Binding-site contacts:
Ligand atom C34 contacts residue LEU63 of chain 1.A at 3.5 Å (hydrophobic).
Ligand atom O21 contacts residue ILE136 of chain 1.A at 3.9 Å.
Ligand atom C9 contacts residue PHE117 of chain 1.A at 3.6 Å (hydrophobic).
Ligand atom C36 contacts residue HIS218 of chain 1.A at 3.9 Å.
Ligand atom C5 contacts residue VAL115 of chain 1.A at 3.9 Å (hydrophobic).
Ligand atom C24 contacts residue TRP56 of chain 1.A at 3.7 Å (hydrophobic).
Ligand atom CL1 contacts residue LEU63 of chain 1.A at 3.8 Å.
Ligand atom O35 contacts residue HIS218 of chain 1.A at 3.0 Å.
Ligand atom CL1 contacts residue HIS62 of chain 1.A at 3.6 Å.
Ligand atom CL2 contacts residue PHE140 of chain 1.A at 3.9 Å.
Ligand atom CL2 contacts residue ILE139 of chain 1.A at 3.6 Å.
Ligand atom O33 contacts residue ILE139 of chain 1.A at 3.6 Å.
Ligand atom C24 contacts residue LEU130 of chain 1.A at 3.9 Å (hydrophobic).
Ligand atom C13 contacts residue ILE136 of chain 1.A at 3.8 Å (hydrophobic).
Ligand atom C38 contacts residue LEU63 of chain 1.A at 3.8 Å (hydrophobic).
Ligand atom C7 contacts residue PHE127 of chain 1.A at 3.6 Å (hydrophobic).
Ligand atom C5 contacts residue MET104 of chain 1.A at 3.8 Å (hydrophobic).
Ligand atom C28 contacts residue ARG221 of chain 1.A at 4.0 Å.
Ligand atom CL1 contacts residue CYS59 of chain 1.A at 3.8 Å.
Ligand atom C15 contacts residue ILE136 of chain 1.A at 3.6 Å (hydrophobic).
Ligand atom C38 contacts residue VAL100 of chain 1.A at 3.7 Å (hydrophobic).
Ligand atom C28 contacts residue LEU135 of chain 1.A at 3.9 Å (hydrophobic).
Ligand atom O20 contacts residue LEU63 of chain 1.A at 3.6 Å.
Ligand atom C28 contacts residue LEU222 of chain 1.A at 3.5 Å (hydrophobic).
Ligand atom C34 contacts residue HIS218 of chain 1.A at 4.0 Å.
Ligand atom C15 contacts residue CYS59 of chain 1.A at 3.7 Å (hydrophobic).
Ligand atom C5 contacts residue PHE127 of chain 1.A at 3.8 Å (hydrophobic).
Ligand atom O20 contacts residue CYS59 of chain 1.A at 3.4 Å.
Ligand atom C24 contacts residue PHE225 of chain 1.A at 3.7 Å (hydrophobic).
Ligand atom C36 contacts residue VAL100 of chain 1.A at 3.7 Å (hydrophobic).
Ligand atom C36 contacts residue LEU63 of chain 1.A at 3.5 Å (hydrophobic).
Ligand atom C22 contacts residue LEU222 of chain 1.A at 3.7 Å (hydrophobic).
Ligand atom O33 contacts residue HIS218 of chain 1.A at 2.6 Å (h-bond).
Ligand atom C40 contacts residue LEU63 of chain 1.A at 3.8 Å (hydrophobic).
Ligand atom C15 contacts residue PHE127 of chain 1.A at 3.4 Å (hydrophobic).
Ligand atom C9 contacts residue HIS62 of chain 1.A at 3.6 Å.
Ligand atom C32 contacts residue HIS218 of chain 1.A at 3.7 Å.
Ligand atom C36 contacts residue LEU101 of chain 1.A at 3.9 Å (hydrophobic).
Ligand atom C40 contacts residue MET104 of chain 1.A at 3.9 Å (hydrophobic).
Ligand atom O35 contacts residue LEU63 of chain 1.A at 3.4 Å.

Sequence of chain 1.A:
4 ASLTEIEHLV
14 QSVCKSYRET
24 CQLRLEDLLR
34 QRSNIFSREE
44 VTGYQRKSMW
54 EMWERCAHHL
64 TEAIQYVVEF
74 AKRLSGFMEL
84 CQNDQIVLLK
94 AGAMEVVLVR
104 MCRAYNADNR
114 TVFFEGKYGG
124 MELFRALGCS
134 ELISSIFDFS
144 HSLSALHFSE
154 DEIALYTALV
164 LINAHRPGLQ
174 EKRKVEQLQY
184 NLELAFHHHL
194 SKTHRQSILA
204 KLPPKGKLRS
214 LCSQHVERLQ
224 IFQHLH

This protein binds this small molecule.
Small molecule (SMILES): CC(C)OC(=O)[C@H](C)N(C(=O)c1ccco1)c1c(Cl)cccc1Cl